The small molecule below binds the protein below.
Small molecule (SMILES): Nc1nc(N)nc(N)n1

Binding-site contacts:
Ligand atom C2 contacts residue ARG72 of chain 2.A at 3.8 Å.
Ligand atom C2 contacts residue SER103 of chain 2.A at 3.8 Å.
Ligand atom C6 contacts residue GLY65 of chain 2.A at 3.8 Å.
Ligand atom N7 contacts residue GLY65 of chain 2.A at 3.5 Å (h-bond).
Ligand atom N7 contacts residue ALA253 of chain 2.A at 3.5 Å (h-bond).
Ligand atom C4 contacts residue SER363 of chain 2.A at 3.6 Å.
Ligand atom C6 contacts residue SER252 of chain 2.A at 3.5 Å.
Ligand atom C4 contacts residue ARG344 of chain 2.A at 3.4 Å.
Ligand atom N9 contacts residue SER363 of chain 2.A at 3.2 Å (h-bond).
Ligand atom N3 contacts residue GLY65 of chain 2.A at 3.6 Å.
Ligand atom N7 contacts residue GLY104 of chain 2.A at 2.9 Å (h-bond).
Ligand atom N9 contacts residue ARG344 of chain 2.A at 3.0 Å (salt-bridge).
Ligand atom C6 contacts residue ALA253 of chain 2.A at 3.6 Å (hydrophobic).
Ligand atom N3 contacts residue SER252 of chain 2.A at 3.6 Å.
Ligand atom N1 contacts residue GLY65 of chain 2.A at 3.3 Å (h-bond).
Ligand atom N5 contacts residue SER252 of chain 2.A at 3.8 Å.
Ligand atom N9 contacts residue GLY104 of chain 2.A at 3.6 Å.
Ligand atom N5 contacts residue GLY364 of chain 2.A at 3.2 Å (h-bond).
Ligand atom N1 contacts residue ALA253 of chain 2.A at 2.8 Å (h-bond).
Ligand atom C2 contacts residue GLY104 of chain 2.A at 3.7 Å.
Ligand atom N7 contacts residue ARG72 of chain 2.A at 3.0 Å (salt-bridge).
Ligand atom C2 contacts residue GLY65 of chain 2.A at 3.2 Å.
Ligand atom N3 contacts residue SER103 of chain 2.A at 2.9 Å (h-bond).
Ligand atom N5 contacts residue SER363 of chain 2.A at 3.6 Å (h-bond).
Ligand atom N8 contacts residue MET210 of chain 2.A at 3.6 Å.
Ligand atom C4 contacts residue GLY364 of chain 2.A at 3.8 Å.
Ligand atom N3 contacts residue GLY104 of chain 2.A at 2.9 Å (h-bond).
Ligand atom N7 contacts residue LYS182 of chain 2.A at 3.6 Å.
Ligand atom C4 contacts residue GLY104 of chain 2.A at 3.7 Å.
Ligand atom N7 contacts residue SER103 of chain 2.A at 3.7 Å.
Ligand atom N8 contacts residue SER252 of chain 2.A at 3.8 Å.
Ligand atom N1 contacts residue SER252 of chain 2.A at 3.3 Å (h-bond).
Ligand atom C2 contacts residue ALA253 of chain 2.A at 3.6 Å (hydrophobic).
Ligand atom C2 contacts residue SER252 of chain 2.A at 3.3 Å.
Ligand atom N8 contacts residue ARG214 of chain 2.A at 2.8 Å (salt-bridge).
Ligand atom C4 contacts residue SER103 of chain 2.A at 3.3 Å.
Ligand atom N9 contacts residue SER103 of chain 2.A at 3.1 Å (h-bond).
Ligand atom N8 contacts residue ALA253 of chain 2.A at 3.0 Å (h-bond).
Ligand atom N9 contacts residue GLY364 of chain 2.A at 2.9 Å (h-bond).
Ligand atom N1 contacts residue MET210 of chain 2.A at 3.6 Å.

Sequence of chain 2.A:
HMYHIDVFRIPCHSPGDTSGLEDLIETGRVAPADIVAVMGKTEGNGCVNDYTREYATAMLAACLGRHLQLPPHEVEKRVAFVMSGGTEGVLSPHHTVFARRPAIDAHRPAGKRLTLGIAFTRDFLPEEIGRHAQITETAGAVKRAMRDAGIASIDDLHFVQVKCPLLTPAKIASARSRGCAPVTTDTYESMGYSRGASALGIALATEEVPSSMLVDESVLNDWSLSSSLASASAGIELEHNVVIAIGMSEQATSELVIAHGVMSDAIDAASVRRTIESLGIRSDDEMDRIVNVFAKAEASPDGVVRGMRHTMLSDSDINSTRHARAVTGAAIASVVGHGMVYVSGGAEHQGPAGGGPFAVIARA